Sequence of chain 1.F:
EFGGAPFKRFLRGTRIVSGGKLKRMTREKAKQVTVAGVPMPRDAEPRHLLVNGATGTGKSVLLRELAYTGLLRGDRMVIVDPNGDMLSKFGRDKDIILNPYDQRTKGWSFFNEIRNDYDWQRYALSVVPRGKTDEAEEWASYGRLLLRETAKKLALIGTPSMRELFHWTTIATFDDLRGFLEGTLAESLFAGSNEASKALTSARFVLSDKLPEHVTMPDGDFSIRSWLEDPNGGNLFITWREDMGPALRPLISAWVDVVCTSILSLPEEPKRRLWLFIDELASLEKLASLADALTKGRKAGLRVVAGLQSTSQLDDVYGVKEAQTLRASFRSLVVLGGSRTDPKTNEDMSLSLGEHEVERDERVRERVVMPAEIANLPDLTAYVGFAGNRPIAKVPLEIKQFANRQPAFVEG

This protein binds this small molecule.
Small molecule (SMILES): Nc1ncnc2c1ncn2[C@@H]1O[C@H](CO[P](=O)(O)O[P](=O)(O)NP(=O)(O)O)[C@@H](O)[C@H]1O

Binding-site contacts:
Ligand atom O5' contacts residue GLY63 of chain 1.E at 4.0 Å.
Ligand atom C5 contacts residue ILE422 of chain 1.E at 4.0 Å (hydrophobic).
Ligand atom C1' contacts residue ILE422 of chain 1.E at 3.5 Å (hydrophobic).
Ligand atom O5' contacts residue VAL68 of chain 1.E at 4.1 Å.
Ligand atom O3A contacts residue GLY63 of chain 1.E at 3.4 Å.
Ligand atom C5' contacts residue GLY63 of chain 1.E at 3.9 Å.
Ligand atom O2A contacts residue ARG71 of chain 1.E at 4.1 Å.
Ligand atom PB contacts residue SER67 of chain 1.E at 3.4 Å.
Ligand atom O2A contacts residue SER67 of chain 1.E at 3.0 Å (h-bond).
Ligand atom O1B contacts residue THR62 of chain 1.E at 3.6 Å.
Ligand atom C4 contacts residue ILE422 of chain 1.E at 3.3 Å (hydrophobic).
Ligand atom O1A contacts residue VAL68 of chain 1.E at 3.2 Å (h-bond).
Ligand atom O1A contacts residue GLY65 of chain 1.E at 2.8 Å.
Ligand atom O2G contacts residue GLY63 of chain 1.E at 3.7 Å.
Ligand atom O1B contacts residue GLY63 of chain 1.E at 2.4 Å (h-bond).
Ligand atom N6 contacts residue GLN424 of chain 1.E at 3.4 Å (h-bond).
Ligand atom O3G contacts residue ARG305 of chain 1.F at 2.9 Å (salt-bridge).
Ligand atom PG contacts residue ARG305 of chain 1.F at 3.6 Å.
Ligand atom O2B contacts residue SER67 of chain 1.E at 2.5 Å (h-bond).
Ligand atom O4' contacts residue ILE422 of chain 1.E at 4.0 Å.
Ligand atom O2G contacts residue THR62 of chain 1.E at 3.9 Å.
Ligand atom O3A contacts residue GLY65 of chain 1.E at 3.7 Å.
Ligand atom O2G contacts residue ARG54 of chain 1.F at 4.0 Å.
Ligand atom N3 contacts residue ILE422 of chain 1.E at 3.5 Å.
Ligand atom PA contacts residue SER67 of chain 1.E at 3.5 Å.
Ligand atom C4' contacts residue GLY63 of chain 1.E at 3.8 Å.
Ligand atom O1G contacts residue ARG305 of chain 1.F at 3.3 Å (salt-bridge).
Ligand atom PA contacts residue GLY65 of chain 1.E at 3.7 Å.
Ligand atom N9 contacts residue ILE422 of chain 1.E at 3.3 Å.
Ligand atom O1A contacts residue LYS66 of chain 1.E at 3.2 Å (salt-bridge).
Ligand atom O2B contacts residue LYS66 of chain 1.E at 3.4 Å.
Ligand atom O2G contacts residue ARG305 of chain 1.F at 4.0 Å.
Ligand atom O3A contacts residue SER67 of chain 1.E at 3.8 Å.
Ligand atom N3B contacts residue SER67 of chain 1.E at 3.4 Å (h-bond).
Ligand atom O5' contacts residue GLY65 of chain 1.E at 3.7 Å.
Ligand atom C8 contacts residue ILE422 of chain 1.E at 4.0 Å (hydrophobic).
Ligand atom O1A contacts residue SER67 of chain 1.E at 2.9 Å (h-bond).
Ligand atom PB contacts residue GLY63 of chain 1.E at 3.6 Å.
Ligand atom O1B contacts residue THR64 of chain 1.E at 3.9 Å.
Ligand atom O3' contacts residue ARG54 of chain 1.F at 3.0 Å (salt-bridge).

Sequence of chain 1.E:
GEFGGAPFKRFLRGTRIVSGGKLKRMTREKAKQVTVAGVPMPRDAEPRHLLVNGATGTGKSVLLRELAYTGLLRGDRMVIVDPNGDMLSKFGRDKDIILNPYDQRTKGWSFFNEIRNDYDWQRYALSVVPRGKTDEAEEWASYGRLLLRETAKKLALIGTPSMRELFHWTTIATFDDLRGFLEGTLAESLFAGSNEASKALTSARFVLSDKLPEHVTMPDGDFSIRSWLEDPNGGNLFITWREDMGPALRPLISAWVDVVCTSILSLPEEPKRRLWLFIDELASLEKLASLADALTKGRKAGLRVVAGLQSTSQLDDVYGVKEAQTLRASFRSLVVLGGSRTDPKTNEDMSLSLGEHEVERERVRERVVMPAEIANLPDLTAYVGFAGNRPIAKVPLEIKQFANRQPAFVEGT